Binding-site contacts:
Ligand atom O88 contacts residue GLY145 of chain 2.A at 3.1 Å (h-bond).
Ligand atom C53 contacts residue HIS40 of chain 2.A at 3.4 Å.
Ligand atom N49 contacts residue CYS147 of chain 2.A at 3.0 Å (h-bond).
Ligand atom C9 contacts residue ARG39 of chain 2.A at 3.5 Å.
Ligand atom C37 contacts residue VAL162 of chain 2.A at 3.5 Å (hydrophobic).
Ligand atom O88 contacts residue ALA144 of chain 2.A at 3.4 Å.
Ligand atom O66 contacts residue HIS161 of chain 2.A at 2.9 Å (h-bond).
Ligand atom O35 contacts residue GLY164 of chain 2.A at 2.9 Å (h-bond).
Ligand atom C82 contacts residue CYS147 of chain 2.A at 2.7 Å (hydrophobic).
Ligand atom C65 contacts residue GLY164 of chain 2.A at 3.5 Å.
Ligand atom C7 contacts residue GLU71 of chain 2.A at 3.5 Å.
Ligand atom N69 contacts residue GLY164 of chain 2.A at 3.5 Å.
Ligand atom N49 contacts residue VAL162 of chain 2.A at 3.2 Å (h-bond).
Ligand atom C59 contacts residue CYS147 of chain 2.A at 3.2 Å (hydrophobic).
Ligand atom C25 contacts residue GLY164 of chain 2.A at 3.6 Å.
Ligand atom C2 contacts residue ASN165 of chain 2.A at 3.6 Å.
Ligand atom O35 contacts residue GLY163 of chain 2.A at 3.0 Å.
Ligand atom O19 contacts residue GLY128 of chain 2.A at 2.6 Å (h-bond).
Ligand atom O19 contacts residue LEU127 of chain 2.A at 3.7 Å.
Ligand atom C82 contacts residue HIS40 of chain 2.A at 3.1 Å.
Ligand atom C8 contacts residue PHE170 of chain 2.A at 3.7 Å (hydrophobic).
Ligand atom O66 contacts residue THR142 of chain 2.A at 3.5 Å.
Ligand atom C11 contacts residue GLY128 of chain 2.A at 3.8 Å.
Ligand atom C65 contacts residue THR142 of chain 2.A at 3.6 Å.
Ligand atom O66 contacts residue GLY164 of chain 2.A at 3.5 Å (h-bond).
Ligand atom C61 contacts residue GLY164 of chain 2.A at 3.7 Å.
Ligand atom C9 contacts residue LEU127 of chain 2.A at 3.3 Å (hydrophobic).
Ligand atom C51 contacts residue HIS40 of chain 2.A at 3.8 Å.
Ligand atom C13 contacts residue TYR126 of chain 2.A at 3.8 Å (hydrophobic).
Ligand atom C63 contacts residue CYS147 of chain 2.A at 1.8 Å (hydrophobic).
Ligand atom C71 contacts residue GLY164 of chain 2.A at 3.6 Å.
Ligand atom N21 contacts residue GLY164 of chain 2.A at 3.0 Å (h-bond).
Ligand atom N69 contacts residue THR142 of chain 2.A at 2.9 Å (h-bond).
Ligand atom C65 contacts residue GLY163 of chain 2.A at 3.6 Å.
Ligand atom C6 contacts residue LEU125 of chain 2.A at 3.6 Å (hydrophobic).
Ligand atom C17 contacts residue LEU127 of chain 2.A at 3.7 Å (hydrophobic).
Ligand atom C7 contacts residue LEU127 of chain 2.A at 3.7 Å (hydrophobic).
Ligand atom O66 contacts residue GLY163 of chain 2.A at 3.4 Å.
Ligand atom C57 contacts residue CYS147 of chain 2.A at 2.8 Å (hydrophobic).
Ligand atom C17 contacts residue GLY128 of chain 2.A at 3.7 Å.

The small molecule below binds the protein below.
Small molecule (SMILES): CCOC(=O)CC[C@H](C[C@@H]1CCNC1=O)NC(=O)[C@H](Cc1ccccc1)NC(=O)[C@H](CC(=O)OC(C)(C)C)NC(=O)OCc1ccccc1

Sequence of chain 2.A:
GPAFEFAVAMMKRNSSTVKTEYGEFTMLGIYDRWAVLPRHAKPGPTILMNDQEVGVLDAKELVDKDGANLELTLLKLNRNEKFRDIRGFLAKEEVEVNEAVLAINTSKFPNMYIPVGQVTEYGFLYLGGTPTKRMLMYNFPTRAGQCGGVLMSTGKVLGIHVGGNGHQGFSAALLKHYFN